The protein below binds the small molecule below.
Small molecule (SMILES): CC(=O)N[C@@H]1[C@@H](O)[C@H](O)[C@@H](CO)O[C@H]1O

Sequence of chain 1.A:
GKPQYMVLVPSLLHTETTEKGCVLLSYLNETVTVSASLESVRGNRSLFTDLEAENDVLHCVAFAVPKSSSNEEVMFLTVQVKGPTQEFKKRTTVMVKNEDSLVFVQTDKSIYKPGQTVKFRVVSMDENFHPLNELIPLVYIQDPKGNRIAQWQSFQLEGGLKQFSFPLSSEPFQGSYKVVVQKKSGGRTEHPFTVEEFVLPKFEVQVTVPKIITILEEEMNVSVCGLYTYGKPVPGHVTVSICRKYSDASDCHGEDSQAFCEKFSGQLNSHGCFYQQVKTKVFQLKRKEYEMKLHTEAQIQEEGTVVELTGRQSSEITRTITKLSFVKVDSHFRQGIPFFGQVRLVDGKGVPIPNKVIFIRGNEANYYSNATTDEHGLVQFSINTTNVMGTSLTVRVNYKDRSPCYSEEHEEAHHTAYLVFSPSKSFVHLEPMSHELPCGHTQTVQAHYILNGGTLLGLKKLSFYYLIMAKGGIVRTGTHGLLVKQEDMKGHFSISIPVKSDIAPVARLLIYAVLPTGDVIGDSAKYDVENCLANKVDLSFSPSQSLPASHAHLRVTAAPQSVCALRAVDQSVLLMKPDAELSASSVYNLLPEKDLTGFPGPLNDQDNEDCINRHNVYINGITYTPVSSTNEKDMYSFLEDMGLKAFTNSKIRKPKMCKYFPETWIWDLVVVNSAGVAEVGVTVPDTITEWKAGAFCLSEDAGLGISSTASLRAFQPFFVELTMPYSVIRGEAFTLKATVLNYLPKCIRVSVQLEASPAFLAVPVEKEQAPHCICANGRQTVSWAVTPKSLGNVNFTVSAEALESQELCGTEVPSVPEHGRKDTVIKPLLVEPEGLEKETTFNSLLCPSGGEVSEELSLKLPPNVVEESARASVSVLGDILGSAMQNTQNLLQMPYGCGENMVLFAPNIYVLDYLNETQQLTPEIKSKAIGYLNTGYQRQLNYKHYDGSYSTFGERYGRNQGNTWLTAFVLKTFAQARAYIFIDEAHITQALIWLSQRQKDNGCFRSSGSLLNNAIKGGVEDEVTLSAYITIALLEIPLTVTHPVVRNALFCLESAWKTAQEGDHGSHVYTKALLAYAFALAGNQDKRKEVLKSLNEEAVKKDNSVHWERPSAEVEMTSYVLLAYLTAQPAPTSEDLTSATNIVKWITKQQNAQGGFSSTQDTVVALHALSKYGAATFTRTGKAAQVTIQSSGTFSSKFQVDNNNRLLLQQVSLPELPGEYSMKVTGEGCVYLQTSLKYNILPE

Binding-site contacts:
Ligand atom C4 contacts residue ASN370 of chain 1.A at 3.4 Å.
Ligand atom C2 contacts residue ASN370 of chain 1.A at 2.5 Å.
Ligand atom O6 contacts residue ASN370 of chain 1.A at 3.0 Å (h-bond).
Ligand atom C3 contacts residue ASN370 of chain 1.A at 3.5 Å.
Ligand atom C1 contacts residue ASN370 of chain 1.A at 1.4 Å.
Ligand atom N2 contacts residue ASN370 of chain 1.A at 3.5 Å (h-bond).
Ligand atom C6 contacts residue TYR368 of chain 1.A at 4.2 Å (hydrophobic).
Ligand atom O5 contacts residue ASN370 of chain 1.A at 2.5 Å (h-bond).
Ligand atom C7 contacts residue ASN370 of chain 1.A at 4.4 Å.
Ligand atom O7 contacts residue ASN370 of chain 1.A at 4.5 Å.
Ligand atom C5 contacts residue ASN370 of chain 1.A at 3.1 Å.
Ligand atom C6 contacts residue ASN370 of chain 1.A at 3.2 Å.